Binding-site contacts:
Ligand atom S contacts residue THR89 of chain 2.B at 3.4 Å (h-bond).
Ligand atom O1 contacts residue ALA85 of chain 2.B at 3.6 Å.
Ligand atom C8 contacts residue ASN48 of chain 2.B at 3.6 Å.
Ligand atom C1 contacts residue VAL46 of chain 2.B at 3.7 Å (hydrophobic).
Ligand atom C contacts residue SER26 of chain 2.B at 3.7 Å.
Ligand atom O1 contacts residue ASN48 of chain 2.B at 3.4 Å.
Ligand atom C21 contacts residue LEU109 of chain 2.B at 3.7 Å (hydrophobic).
Ligand atom C1 contacts residue TRP119 of chain 2.A at 3.7 Å (hydrophobic).
Ligand atom C6 contacts residue TRP78 of chain 2.B at 3.7 Å (hydrophobic).
Ligand atom C10 contacts residue SER87 of chain 2.B at 3.6 Å.
Ligand atom N contacts residue SER44 of chain 2.B at 3.0 Å (h-bond).
Ligand atom C2 contacts residue TRP107 of chain 2.B at 3.7 Å (hydrophobic).
Ligand atom C6 contacts residue LEU109 of chain 2.B at 3.7 Å (hydrophobic).
Ligand atom C contacts residue TYR42 of chain 2.B at 3.5 Å (hydrophobic).
Ligand atom N1 contacts residue LEU24 of chain 2.B at 3.8 Å.
Ligand atom O contacts residue ASN22 of chain 2.B at 3.0 Å (h-bond).
Ligand atom S1 contacts residue GLY47 of chain 2.B at 3.5 Å.
Ligand atom C7 contacts residue TRP78 of chain 2.B at 3.8 Å (hydrophobic).
Ligand atom N1 contacts residue ASP127 of chain 2.B at 2.9 Å (salt-bridge).
Ligand atom N1 contacts residue TYR42 of chain 2.B at 3.9 Å.
Ligand atom C3 contacts residue TRP107 of chain 2.B at 3.3 Å (hydrophobic).
Ligand atom C5 contacts residue VAL46 of chain 2.B at 3.8 Å (hydrophobic).
Ligand atom S contacts residue TRP78 of chain 2.B at 3.6 Å.
Ligand atom C contacts residue ASP127 of chain 2.B at 3.7 Å.
Ligand atom O contacts residue ASP127 of chain 2.B at 3.8 Å.
Ligand atom N contacts residue VAL46 of chain 2.B at 3.6 Å.
Ligand atom O contacts residue TYR42 of chain 2.B at 2.7 Å (h-bond).
Ligand atom C4 contacts residue TRP119 of chain 2.A at 3.7 Å (hydrophobic).
Ligand atom C contacts residue LEU24 of chain 2.B at 3.7 Å (hydrophobic).
Ligand atom O3 contacts residue ASN48 of chain 2.B at 2.8 Å (h-bond).
Ligand atom C contacts residue ASN22 of chain 2.B at 3.8 Å.
Ligand atom C8 contacts residue TRP78 of chain 2.B at 3.6 Å (hydrophobic).
Ligand atom C5 contacts residue SER44 of chain 2.B at 3.5 Å.
Ligand atom S1 contacts residue ASN48 of chain 2.B at 3.8 Å.
Ligand atom C9 contacts residue ASN48 of chain 2.B at 3.6 Å.
Ligand atom S contacts residue TRP91 of chain 2.B at 3.8 Å.
Ligand atom N2 contacts residue SER87 of chain 2.B at 3.0 Å (h-bond).
Ligand atom O contacts residue SER26 of chain 2.B at 2.7 Å (h-bond).
Ligand atom O3 contacts residue GLY47 of chain 2.B at 3.5 Å.
Ligand atom C contacts residue SER44 of chain 2.B at 3.9 Å.

This protein binds this small molecule.
Small molecule (SMILES): O=C(CCCC[C@@H]1SC[C@@H]2NC(=O)N[C@@H]21)N[C@@H]1CC(=O)[C@H](c2cc(CS)cc(CS)c2)C1=O

Sequence of chain 2.B:
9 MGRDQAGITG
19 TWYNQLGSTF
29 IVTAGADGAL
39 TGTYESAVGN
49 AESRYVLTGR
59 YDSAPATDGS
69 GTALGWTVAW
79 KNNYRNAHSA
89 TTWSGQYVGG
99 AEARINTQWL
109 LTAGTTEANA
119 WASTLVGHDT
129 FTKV

Sequence of chain 2.A:
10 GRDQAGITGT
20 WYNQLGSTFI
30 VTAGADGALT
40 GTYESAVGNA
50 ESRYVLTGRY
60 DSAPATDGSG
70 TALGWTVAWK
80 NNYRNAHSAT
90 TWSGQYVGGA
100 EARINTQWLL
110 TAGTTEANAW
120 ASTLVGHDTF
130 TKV